This small molecule binds to this protein.
Small molecule (SMILES): Nc1ncnc2[nH]cnc12

Sequence of chain 2.A:
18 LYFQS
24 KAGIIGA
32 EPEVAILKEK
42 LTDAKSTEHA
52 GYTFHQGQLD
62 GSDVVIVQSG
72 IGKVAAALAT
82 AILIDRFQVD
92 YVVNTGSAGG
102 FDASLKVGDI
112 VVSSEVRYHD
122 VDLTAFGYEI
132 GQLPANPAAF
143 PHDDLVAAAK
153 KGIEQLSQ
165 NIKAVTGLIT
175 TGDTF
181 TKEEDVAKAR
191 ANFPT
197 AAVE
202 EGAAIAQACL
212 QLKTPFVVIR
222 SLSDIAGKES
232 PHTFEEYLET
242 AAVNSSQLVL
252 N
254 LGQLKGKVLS

Binding-site contacts:
Ligand atom C8 contacts residue GLY100 of chain 2.A at 3.6 Å.
Ligand atom N3 contacts residue MSE201 of chain 2.A at 3.4 Å.
Ligand atom C5 contacts residue ASP225 of chain 2.A at 4.0 Å.
Ligand atom C6 contacts residue VAL199 of chain 2.A at 3.9 Å (hydrophobic).
Ligand atom C6 contacts residue PHE179 of chain 2.A at 3.4 Å (hydrophobic).
Ligand atom C2 contacts residue VAL199 of chain 2.A at 4.0 Å (hydrophobic).
Ligand atom N1 contacts residue PHE179 of chain 2.A at 3.7 Å.
Ligand atom N7 contacts residue ASP225 of chain 2.A at 2.8 Å (salt-bridge).
Ligand atom N9 contacts residue SER98 of chain 2.A at 3.7 Å.
Ligand atom N7 contacts residue PHE179 of chain 2.A at 3.7 Å.
Ligand atom N3 contacts residue VAL199 of chain 2.A at 3.8 Å.
Ligand atom N7 contacts residue GLY100 of chain 2.A at 3.2 Å (h-bond).
Ligand atom N6 contacts residue ASP225 of chain 2.A at 3.1 Å (salt-bridge).
Ligand atom N7 contacts residue ALA99 of chain 2.A at 3.5 Å.
Ligand atom C8 contacts residue SER98 of chain 2.A at 3.7 Å.
Ligand atom C2 contacts residue MSE201 of chain 2.A at 3.8 Å.
Ligand atom N6 contacts residue MSE180 of chain 2.A at 3.5 Å (h-bond).
Ligand atom C2 contacts residue PHE179 of chain 2.A at 3.9 Å (hydrophobic).
Ligand atom N6 contacts residue PHE179 of chain 2.A at 3.7 Å.
Ligand atom C4 contacts residue GLY100 of chain 2.A at 4.0 Å.
Ligand atom C4 contacts residue PHE179 of chain 2.A at 4.0 Å (hydrophobic).
Ligand atom C8 contacts residue ASP225 of chain 2.A at 3.5 Å.
Ligand atom C8 contacts residue SER224 of chain 2.A at 3.2 Å.
Ligand atom C6 contacts residue MSE180 of chain 2.A at 3.8 Å.
Ligand atom N6 contacts residue GLY100 of chain 2.A at 4.0 Å.
Ligand atom N3 contacts residue GLU200 of chain 2.A at 3.4 Å.
Ligand atom C4 contacts residue VAL199 of chain 2.A at 3.8 Å (hydrophobic).
Ligand atom N9 contacts residue GLY100 of chain 2.A at 4.0 Å.
Ligand atom C8 contacts residue ALA99 of chain 2.A at 3.4 Å (hydrophobic).
Ligand atom N7 contacts residue SER224 of chain 2.A at 3.6 Å (h-bond).
Ligand atom C2 contacts residue MSE180 of chain 2.A at 3.8 Å.
Ligand atom N1 contacts residue MSE180 of chain 2.A at 3.0 Å (h-bond).
Ligand atom C5 contacts residue PHE179 of chain 2.A at 3.4 Å (hydrophobic).
Ligand atom C2 contacts residue GLU200 of chain 2.A at 3.9 Å.
Ligand atom N9 contacts residue ALA99 of chain 2.A at 3.6 Å.
Ligand atom N6 contacts residue SER231 of chain 2.A at 4.0 Å.
Ligand atom C4 contacts residue GLU200 of chain 2.A at 4.0 Å.
Ligand atom C5 contacts residue GLY100 of chain 2.A at 3.5 Å.
Ligand atom N1 contacts residue VAL199 of chain 2.A at 3.6 Å.
Ligand atom C8 contacts residue PHE235 of chain 2.A at 3.9 Å (hydrophobic).